This protein binds this small molecule.
Small molecule (SMILES): CC[C@H](C)[C@H](NC(=O)[C@H](CC(C)C)NC(=O)[C@H](CO)NC(=O)CNC(=O)[C@@H](NC(=O)[C@@H](N)[C@@H](C)O)C(C)C)C(=O)N[C@H](C=O)CCC(N)=O

Sequence of chain 34.C:
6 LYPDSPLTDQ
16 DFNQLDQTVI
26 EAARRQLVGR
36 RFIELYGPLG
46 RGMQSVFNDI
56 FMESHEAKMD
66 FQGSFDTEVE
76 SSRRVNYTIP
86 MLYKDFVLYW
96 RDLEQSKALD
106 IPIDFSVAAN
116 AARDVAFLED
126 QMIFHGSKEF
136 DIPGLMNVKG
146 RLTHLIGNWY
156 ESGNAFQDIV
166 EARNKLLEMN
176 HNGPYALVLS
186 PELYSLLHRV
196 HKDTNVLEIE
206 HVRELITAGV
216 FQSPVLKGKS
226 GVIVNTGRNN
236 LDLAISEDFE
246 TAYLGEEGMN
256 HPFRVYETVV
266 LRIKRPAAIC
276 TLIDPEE

Binding-site contacts:
Ligand atom O contacts residue ARG29 of chain 34.C at 4.2 Å.
Ligand atom C contacts residue ARG36 of chain 34.C at 3.2 Å.
Ligand atom CG2 contacts residue ARG36 of chain 34.C at 3.8 Å.
Ligand atom O contacts residue ARG35 of chain 34.C at 2.9 Å (salt-bridge).
Ligand atom C contacts residue PRO43 of chain 34.C at 4.5 Å (hydrophobic).
Ligand atom N contacts residue ASP243 of chain 34.C at 3.3 Å (salt-bridge).
Ligand atom OG contacts residue PHE244 of chain 34.C at 3.7 Å.
Ligand atom O contacts residue ARG29 of chain 34.C at 3.0 Å (salt-bridge).
Ligand atom CA contacts residue ASP243 of chain 34.C at 3.3 Å.
Ligand atom O contacts residue PHE37 of chain 34.C at 3.8 Å.
Ligand atom C contacts residue ARG29 of chain 34.C at 3.9 Å.
Ligand atom O contacts residue ASP243 of chain 34.C at 4.3 Å.
Ligand atom CA contacts residue ASP243 of chain 34.C at 4.2 Å.
Ligand atom CG2 contacts residue PRO43 of chain 34.C at 4.3 Å (hydrophobic).
Ligand atom O contacts residue ASP243 of chain 34.C at 4.3 Å.
Ligand atom N contacts residue ASP243 of chain 34.C at 3.8 Å.
Ligand atom OG contacts residue ARG35 of chain 34.C at 4.2 Å.
Ligand atom C contacts residue ASP243 of chain 34.C at 4.4 Å.
Ligand atom CD2 contacts residue ARG29 of chain 34.C at 3.8 Å.
Ligand atom N contacts residue ARG35 of chain 34.C at 4.1 Å.
Ligand atom CA contacts residue ARG29 of chain 34.C at 4.2 Å.
Ligand atom CD1 contacts residue ARG29 of chain 34.C at 3.6 Å.
Ligand atom N contacts residue ARG35 of chain 34.C at 4.1 Å.
Ligand atom O contacts residue ARG35 of chain 34.C at 3.3 Å (salt-bridge).
Ligand atom CG2 contacts residue GLU245 of chain 34.C at 3.4 Å.
Ligand atom CG1 contacts residue ARG35 of chain 34.C at 4.4 Å.
Ligand atom O contacts residue ARG36 of chain 34.C at 2.9 Å (salt-bridge).
Ligand atom C contacts residue ARG35 of chain 34.C at 3.7 Å.
Ligand atom CG1 contacts residue ASP243 of chain 34.C at 3.3 Å.
Ligand atom C contacts residue ARG35 of chain 34.C at 3.5 Å.
Ligand atom CB contacts residue ASP243 of chain 34.C at 4.2 Å.
Ligand atom CB contacts residue ARG35 of chain 34.C at 3.4 Å.
Ligand atom CB contacts residue ARG35 of chain 34.C at 3.8 Å.
Ligand atom O contacts residue PRO43 of chain 34.C at 3.7 Å.
Ligand atom CG2 contacts residue ARG35 of chain 34.C at 3.9 Å.
Ligand atom C contacts residue ASP243 of chain 34.C at 3.5 Å.
Ligand atom O contacts residue ILE25 of chain 34.C at 3.8 Å.
Ligand atom N contacts residue ARG35 of chain 34.C at 4.4 Å.
Ligand atom CB contacts residue ASP243 of chain 34.C at 3.9 Å.
Ligand atom CA contacts residue ARG35 of chain 34.C at 4.5 Å.